A protein and the small-molecule ligand that binds it are described below.
Small molecule (SMILES): COc1ccc(Cn2nnc(O)c2C(=O)Nc2cccc(C(F)(F)F)c2)cc1

Binding-site contacts:
Ligand atom N18 contacts residue NAP1 of chain 1.E at 2.6 Å (h-bond).
Ligand atom C11 contacts residue NAP1 of chain 1.E at 3.8 Å.
Ligand atom C06 contacts residue TRP222 of chain 1.B at 3.7 Å (hydrophobic).
Ligand atom O15 contacts residue NAP1 of chain 1.E at 3.0 Å.
Ligand atom F28 contacts residue PHE301 of chain 1.B at 3.6 Å.
Ligand atom O15 contacts residue TYR50 of chain 1.B at 2.5 Å (h-bond).
Ligand atom C01 contacts residue TYR50 of chain 1.B at 3.2 Å (hydrophobic).
Ligand atom N18 contacts residue HIS112 of chain 1.B at 3.6 Å.
Ligand atom C11 contacts residue PHE301 of chain 1.B at 3.2 Å (hydrophobic).
Ligand atom C21 contacts residue ASN162 of chain 1.B at 3.6 Å.
Ligand atom C09 contacts residue PHE301 of chain 1.B at 3.6 Å (hydrophobic).
Ligand atom N04 contacts residue NAP1 of chain 1.E at 3.7 Å.
Ligand atom O13 contacts residue GLU187 of chain 1.B at 3.5 Å (salt-bridge).
Ligand atom C12 contacts residue PHE301 of chain 1.B at 3.4 Å (hydrophobic).
Ligand atom O15 contacts residue HIS112 of chain 1.B at 2.6 Å (h-bond).
Ligand atom C16 contacts residue LEU49 of chain 1.B at 3.7 Å (hydrophobic).
Ligand atom F27 contacts residue TYR211 of chain 1.B at 3.5 Å.
Ligand atom C02 contacts residue NAP1 of chain 1.E at 3.5 Å.
Ligand atom C01 contacts residue NAP1 of chain 1.E at 3.2 Å.
Ligand atom O17 contacts residue LEU49 of chain 1.B at 3.6 Å.
Ligand atom C14 contacts residue GLU187 of chain 1.B at 3.6 Å.
Ligand atom F26 contacts residue SER113 of chain 1.B at 3.8 Å.
Ligand atom C20 contacts residue TRP81 of chain 1.B at 3.8 Å (hydrophobic).
Ligand atom O13 contacts residue PHE301 of chain 1.B at 3.0 Å.
Ligand atom C14 contacts residue SER212 of chain 1.B at 3.2 Å.
Ligand atom F28 contacts residue MET115 of chain 1.B at 3.4 Å.
Ligand atom N05 contacts residue NAP1 of chain 1.E at 3.4 Å.
Ligand atom C21 contacts residue NAP1 of chain 1.E at 3.5 Å.
Ligand atom C14 contacts residue TYR300 of chain 1.B at 3.7 Å (hydrophobic).
Ligand atom C19 contacts residue NAP1 of chain 1.E at 3.4 Å.
Ligand atom N03 contacts residue NAP1 of chain 1.E at 3.3 Å.
Ligand atom F26 contacts residue ASN162 of chain 1.B at 3.3 Å.
Ligand atom C09 contacts residue NAP1 of chain 1.E at 3.6 Å.
Ligand atom N03 contacts residue TYR50 of chain 1.B at 3.2 Å (h-bond).
Ligand atom C01 contacts residue HIS112 of chain 1.B at 3.8 Å.
Ligand atom C16 contacts residue NAP1 of chain 1.E at 3.8 Å.
Ligand atom C24 contacts residue SER113 of chain 1.B at 3.8 Å.
Ligand atom C14 contacts residue PHE301 of chain 1.B at 3.8 Å (hydrophobic).
Ligand atom F26 contacts residue MET115 of chain 1.B at 3.7 Å.
Ligand atom F27 contacts residue ASN162 of chain 1.B at 3.2 Å.

Sequence of chain 1.B:
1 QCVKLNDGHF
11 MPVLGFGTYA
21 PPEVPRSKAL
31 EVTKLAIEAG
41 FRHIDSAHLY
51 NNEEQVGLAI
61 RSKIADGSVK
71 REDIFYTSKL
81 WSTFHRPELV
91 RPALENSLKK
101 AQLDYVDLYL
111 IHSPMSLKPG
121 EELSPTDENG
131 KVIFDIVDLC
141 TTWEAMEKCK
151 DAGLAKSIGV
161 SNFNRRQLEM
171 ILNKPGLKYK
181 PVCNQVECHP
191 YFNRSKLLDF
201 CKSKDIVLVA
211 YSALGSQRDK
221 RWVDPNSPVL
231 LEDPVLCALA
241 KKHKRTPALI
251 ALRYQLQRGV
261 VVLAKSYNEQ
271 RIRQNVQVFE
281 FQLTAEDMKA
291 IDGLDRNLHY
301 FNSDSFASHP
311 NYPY